Sequence of chain 1.A:
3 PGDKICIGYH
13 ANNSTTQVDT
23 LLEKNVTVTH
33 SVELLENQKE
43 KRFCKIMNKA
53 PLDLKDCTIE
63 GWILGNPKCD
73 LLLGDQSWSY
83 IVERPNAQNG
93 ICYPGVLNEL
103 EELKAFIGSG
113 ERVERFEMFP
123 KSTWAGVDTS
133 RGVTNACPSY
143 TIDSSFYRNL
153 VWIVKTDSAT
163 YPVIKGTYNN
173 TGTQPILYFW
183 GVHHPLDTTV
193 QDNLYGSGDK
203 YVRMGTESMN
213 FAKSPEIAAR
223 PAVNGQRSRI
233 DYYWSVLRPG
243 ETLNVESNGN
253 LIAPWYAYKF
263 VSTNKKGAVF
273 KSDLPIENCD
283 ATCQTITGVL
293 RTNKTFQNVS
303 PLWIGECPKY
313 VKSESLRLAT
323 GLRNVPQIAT

Binding-site contacts:
Ligand atom C3 contacts residue ASN171 of chain 1.A at 3.8 Å.
Ligand atom C6 contacts residue THR173 of chain 1.A at 4.5 Å.
Ligand atom O5 contacts residue THR173 of chain 1.A at 4.1 Å.
Ligand atom C7 contacts residue THR244 of chain 1.A at 3.6 Å.
Ligand atom C8 contacts residue THR244 of chain 1.A at 3.5 Å.
Ligand atom O7 contacts residue THR244 of chain 1.A at 4.3 Å.
Ligand atom C2 contacts residue ASN171 of chain 1.A at 2.5 Å.
Ligand atom C5 contacts residue ASN171 of chain 1.A at 3.6 Å.
Ligand atom C2 contacts residue THR244 of chain 1.A at 4.2 Å.
Ligand atom O5 contacts residue ASN171 of chain 1.A at 2.3 Å (h-bond).
Ligand atom O7 contacts residue ASN171 of chain 1.A at 3.5 Å (h-bond).
Ligand atom N2 contacts residue THR244 of chain 1.A at 3.4 Å (h-bond).
Ligand atom C1 contacts residue ASN171 of chain 1.A at 1.4 Å.
Ligand atom C8 contacts residue PRO223 of chain 1.C at 4.1 Å (hydrophobic).
Ligand atom C7 contacts residue ASN171 of chain 1.A at 3.5 Å.
Ligand atom C1 contacts residue THR244 of chain 1.A at 3.8 Å.
Ligand atom C4 contacts residue ASN171 of chain 1.A at 4.2 Å.
Ligand atom N2 contacts residue ASN171 of chain 1.A at 3.0 Å (h-bond).

The small molecule below binds the protein below.
Small molecule (SMILES): CC(=O)N[C@@H]1[C@@H](O)[C@H](O)[C@@H](CO)O[C@H]1O

Sequence of chain 1.C:
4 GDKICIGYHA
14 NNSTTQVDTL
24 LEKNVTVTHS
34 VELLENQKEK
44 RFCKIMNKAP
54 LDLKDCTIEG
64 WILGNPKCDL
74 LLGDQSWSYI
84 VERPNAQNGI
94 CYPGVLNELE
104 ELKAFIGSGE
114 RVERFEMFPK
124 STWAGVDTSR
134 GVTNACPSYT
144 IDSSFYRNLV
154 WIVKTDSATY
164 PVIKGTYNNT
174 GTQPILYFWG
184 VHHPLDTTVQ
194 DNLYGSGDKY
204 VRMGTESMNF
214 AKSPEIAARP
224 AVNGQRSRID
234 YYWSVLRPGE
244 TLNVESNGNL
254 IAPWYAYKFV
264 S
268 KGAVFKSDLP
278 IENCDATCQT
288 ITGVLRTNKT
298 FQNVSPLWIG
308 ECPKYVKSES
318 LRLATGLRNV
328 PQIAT